Sequence of chain 1.A:
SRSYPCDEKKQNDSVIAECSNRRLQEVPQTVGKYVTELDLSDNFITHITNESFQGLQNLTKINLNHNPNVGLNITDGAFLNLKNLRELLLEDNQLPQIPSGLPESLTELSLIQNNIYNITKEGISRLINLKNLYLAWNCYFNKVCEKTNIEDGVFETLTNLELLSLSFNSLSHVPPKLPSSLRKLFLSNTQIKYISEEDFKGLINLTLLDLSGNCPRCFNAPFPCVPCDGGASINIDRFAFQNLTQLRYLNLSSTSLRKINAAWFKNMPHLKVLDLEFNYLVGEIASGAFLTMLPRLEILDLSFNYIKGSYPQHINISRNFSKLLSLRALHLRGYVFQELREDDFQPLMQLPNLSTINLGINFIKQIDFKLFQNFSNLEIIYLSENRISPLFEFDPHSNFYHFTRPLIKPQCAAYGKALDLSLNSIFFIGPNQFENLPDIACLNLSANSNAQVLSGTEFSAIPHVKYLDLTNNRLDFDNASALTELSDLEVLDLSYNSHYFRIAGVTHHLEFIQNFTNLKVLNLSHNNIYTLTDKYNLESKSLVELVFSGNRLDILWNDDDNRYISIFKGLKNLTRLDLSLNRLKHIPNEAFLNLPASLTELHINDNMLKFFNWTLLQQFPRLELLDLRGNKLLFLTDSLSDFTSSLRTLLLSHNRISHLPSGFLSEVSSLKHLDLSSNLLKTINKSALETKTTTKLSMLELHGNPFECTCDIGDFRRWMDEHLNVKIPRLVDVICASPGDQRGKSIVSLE

Binding-site contacts:
Ligand atom C5 contacts residue THR552 of chain 1.A at 3.7 Å.
Ligand atom C4 contacts residue ASP523 of chain 1.A at 3.5 Å.
Ligand atom N1 contacts residue ASP521 of chain 1.A at 2.7 Å (salt-bridge).
Ligand atom C contacts residue PHE383 of chain 1.D at 3.3 Å (hydrophobic).
Ligand atom O contacts residue TYR326 of chain 1.D at 3.4 Å.
Ligand atom C16 contacts residue SO41 of chain 1.V at 3.7 Å.
Ligand atom C8 contacts residue PHE324 of chain 1.D at 3.5 Å (hydrophobic).
Ligand atom C8 contacts residue GLY354 of chain 1.D at 3.6 Å.
Ligand atom C11 contacts residue TYR326 of chain 1.D at 3.6 Å (hydrophobic).
Ligand atom N1 contacts residue PHE383 of chain 1.D at 3.3 Å.
Ligand atom C15 contacts residue ARG407 of chain 1.D at 3.3 Å.
Ligand atom C8 contacts residue VAL356 of chain 1.D at 3.7 Å (hydrophobic).
Ligand atom C7 contacts residue VAL356 of chain 1.D at 3.7 Å (hydrophobic).
Ligand atom C11 contacts residue SER330 of chain 1.D at 3.4 Å.
Ligand atom N2 contacts residue VAL551 of chain 1.A at 3.5 Å.
Ligand atom C14 contacts residue TYR331 of chain 1.D at 3.6 Å (hydrophobic).
Ligand atom O contacts residue GLY550 of chain 1.A at 3.5 Å (h-bond).
Ligand atom N2 contacts residue THR552 of chain 1.A at 2.9 Å (h-bond).
Ligand atom N contacts residue ASP523 of chain 1.A at 3.7 Å.
Ligand atom C contacts residue ASP523 of chain 1.A at 3.2 Å.
Ligand atom N contacts residue THR552 of chain 1.A at 3.1 Å (h-bond).
Ligand atom C14 contacts residue SO41 of chain 1.V at 3.5 Å.
Ligand atom C contacts residue ASP521 of chain 1.A at 3.5 Å.
Ligand atom C16 contacts residue PHE383 of chain 1.D at 3.6 Å (hydrophobic).
Ligand atom C3 contacts residue PHE383 of chain 1.D at 3.2 Å (hydrophobic).
Ligand atom C16 contacts residue ASP521 of chain 1.A at 3.5 Å.
Ligand atom C15 contacts residue SO41 of chain 1.V at 3.7 Å.
Ligand atom C1 contacts residue PHE383 of chain 1.D at 3.3 Å (hydrophobic).
Ligand atom C1 contacts residue ASP521 of chain 1.A at 3.5 Å.
Ligand atom N contacts residue ASP521 of chain 1.A at 2.8 Å (salt-bridge).
Ligand atom N3 contacts residue PHE383 of chain 1.D at 3.6 Å.
Ligand atom N contacts residue VAL551 of chain 1.A at 3.6 Å.
Ligand atom C1 contacts residue ASP523 of chain 1.A at 3.6 Å.
Ligand atom C16 contacts residue ARG407 of chain 1.D at 3.6 Å.
Ligand atom C9 contacts residue VAL356 of chain 1.D at 3.6 Å (hydrophobic).
Ligand atom N1 contacts residue ASP523 of chain 1.A at 3.3 Å (salt-bridge).
Ligand atom C4 contacts residue THR552 of chain 1.A at 3.5 Å.
Ligand atom C2 contacts residue PHE383 of chain 1.D at 3.5 Å (hydrophobic).
Ligand atom C13 contacts residue PHE383 of chain 1.D at 3.8 Å (hydrophobic).
Ligand atom C4 contacts residue PHE383 of chain 1.D at 3.3 Å (hydrophobic).

Sequence of chain 1.D:
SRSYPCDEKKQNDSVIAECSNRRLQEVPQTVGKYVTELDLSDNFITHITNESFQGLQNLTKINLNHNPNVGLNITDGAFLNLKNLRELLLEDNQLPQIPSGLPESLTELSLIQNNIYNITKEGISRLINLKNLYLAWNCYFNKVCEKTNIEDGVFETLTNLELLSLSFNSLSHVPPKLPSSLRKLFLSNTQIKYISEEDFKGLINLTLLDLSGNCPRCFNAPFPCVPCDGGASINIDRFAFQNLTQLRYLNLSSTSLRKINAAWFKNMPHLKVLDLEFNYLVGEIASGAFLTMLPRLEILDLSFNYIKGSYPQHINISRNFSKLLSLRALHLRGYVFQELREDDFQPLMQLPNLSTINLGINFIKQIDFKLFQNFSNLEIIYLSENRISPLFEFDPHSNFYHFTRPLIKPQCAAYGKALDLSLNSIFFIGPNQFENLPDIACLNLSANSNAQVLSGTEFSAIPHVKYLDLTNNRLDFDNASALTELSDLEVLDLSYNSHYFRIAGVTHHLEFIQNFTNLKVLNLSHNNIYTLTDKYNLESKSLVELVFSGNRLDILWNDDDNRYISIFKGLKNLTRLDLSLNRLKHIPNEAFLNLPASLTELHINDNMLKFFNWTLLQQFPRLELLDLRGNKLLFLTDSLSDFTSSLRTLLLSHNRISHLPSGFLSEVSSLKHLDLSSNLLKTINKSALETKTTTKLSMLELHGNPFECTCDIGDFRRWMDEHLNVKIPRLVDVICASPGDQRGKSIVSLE

The protein below binds the small molecule below.
Small molecule (SMILES): CCOCc1nc2c(N)nc3ccccc3c2n1CC(C)(C)O